Binding-site contacts:
Ligand atom N2 contacts residue SER800 of chain 1.C at 4.4 Å.
Ligand atom C2 contacts residue SER800 of chain 1.C at 4.3 Å.
Ligand atom C3 contacts residue ASN798 of chain 1.C at 3.8 Å.
Ligand atom C8 contacts residue ASN798 of chain 1.C at 3.3 Å.
Ligand atom O4 contacts residue SER800 of chain 1.C at 4.4 Å.
Ligand atom C1 contacts residue ASN798 of chain 1.C at 1.4 Å.
Ligand atom C3 contacts residue SER800 of chain 1.C at 3.8 Å.
Ligand atom O6 contacts residue ASN925 of chain 1.C at 3.8 Å.
Ligand atom C5 contacts residue ASN798 of chain 1.C at 3.7 Å.
Ligand atom C6 contacts residue ASN925 of chain 1.C at 4.3 Å.
Ligand atom C4 contacts residue SER800 of chain 1.C at 4.4 Å.
Ligand atom C7 contacts residue ASN798 of chain 1.C at 3.2 Å.
Ligand atom C5 contacts residue SER800 of chain 1.C at 4.2 Å.
Ligand atom O5 contacts residue ASN925 of chain 1.C at 4.5 Å.
Ligand atom C1 contacts residue SER800 of chain 1.C at 4.0 Å.
Ligand atom O7 contacts residue ASN798 of chain 1.C at 4.0 Å.
Ligand atom O5 contacts residue ASN798 of chain 1.C at 2.5 Å (h-bond).
Ligand atom C4 contacts residue ASN798 of chain 1.C at 4.3 Å.
Ligand atom C2 contacts residue ASN798 of chain 1.C at 2.4 Å.
Ligand atom N2 contacts residue ASN798 of chain 1.C at 2.7 Å (h-bond).

A protein and the small-molecule ligand that binds it are described below.
Small molecule (SMILES): CC(=O)N[C@@H]1[C@@H](O)[C@H](O)[C@@H](CO)O[C@H]1O

Sequence of chain 1.C:
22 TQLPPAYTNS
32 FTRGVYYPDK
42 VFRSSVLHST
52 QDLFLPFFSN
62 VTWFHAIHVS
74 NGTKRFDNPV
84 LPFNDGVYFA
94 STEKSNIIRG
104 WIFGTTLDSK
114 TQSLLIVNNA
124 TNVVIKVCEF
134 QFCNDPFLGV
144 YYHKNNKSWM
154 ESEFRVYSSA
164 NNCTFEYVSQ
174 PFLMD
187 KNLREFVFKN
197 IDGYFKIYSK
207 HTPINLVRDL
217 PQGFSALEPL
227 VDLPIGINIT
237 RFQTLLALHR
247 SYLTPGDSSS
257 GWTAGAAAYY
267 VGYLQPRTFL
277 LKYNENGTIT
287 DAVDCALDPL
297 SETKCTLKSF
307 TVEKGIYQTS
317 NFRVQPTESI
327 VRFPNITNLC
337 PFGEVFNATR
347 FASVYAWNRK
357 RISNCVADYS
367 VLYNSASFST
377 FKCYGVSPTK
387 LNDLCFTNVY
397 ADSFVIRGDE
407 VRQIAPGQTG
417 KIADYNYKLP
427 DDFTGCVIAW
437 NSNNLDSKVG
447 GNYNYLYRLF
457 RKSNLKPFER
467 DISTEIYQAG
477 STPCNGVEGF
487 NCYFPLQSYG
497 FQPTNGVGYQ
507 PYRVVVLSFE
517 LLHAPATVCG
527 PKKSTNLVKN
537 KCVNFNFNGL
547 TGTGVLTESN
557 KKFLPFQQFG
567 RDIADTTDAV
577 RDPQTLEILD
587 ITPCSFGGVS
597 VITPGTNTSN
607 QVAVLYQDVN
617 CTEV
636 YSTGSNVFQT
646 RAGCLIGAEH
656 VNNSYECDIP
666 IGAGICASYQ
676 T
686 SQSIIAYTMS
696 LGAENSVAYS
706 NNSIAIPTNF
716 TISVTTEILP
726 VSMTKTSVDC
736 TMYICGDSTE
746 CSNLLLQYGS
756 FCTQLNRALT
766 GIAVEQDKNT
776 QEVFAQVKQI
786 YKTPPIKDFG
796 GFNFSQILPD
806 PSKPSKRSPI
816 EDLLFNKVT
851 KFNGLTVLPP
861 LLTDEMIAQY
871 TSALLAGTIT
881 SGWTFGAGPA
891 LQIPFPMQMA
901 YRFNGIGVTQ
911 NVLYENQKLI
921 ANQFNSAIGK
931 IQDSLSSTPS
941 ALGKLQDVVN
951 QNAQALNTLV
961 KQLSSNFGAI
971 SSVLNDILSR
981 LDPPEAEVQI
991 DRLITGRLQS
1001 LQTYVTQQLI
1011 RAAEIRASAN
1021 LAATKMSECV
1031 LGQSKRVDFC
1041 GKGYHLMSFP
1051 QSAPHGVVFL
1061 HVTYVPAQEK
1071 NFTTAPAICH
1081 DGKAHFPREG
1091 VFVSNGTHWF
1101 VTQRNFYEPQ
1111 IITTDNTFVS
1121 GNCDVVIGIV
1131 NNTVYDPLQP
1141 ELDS